Sequence of chain 1.C:
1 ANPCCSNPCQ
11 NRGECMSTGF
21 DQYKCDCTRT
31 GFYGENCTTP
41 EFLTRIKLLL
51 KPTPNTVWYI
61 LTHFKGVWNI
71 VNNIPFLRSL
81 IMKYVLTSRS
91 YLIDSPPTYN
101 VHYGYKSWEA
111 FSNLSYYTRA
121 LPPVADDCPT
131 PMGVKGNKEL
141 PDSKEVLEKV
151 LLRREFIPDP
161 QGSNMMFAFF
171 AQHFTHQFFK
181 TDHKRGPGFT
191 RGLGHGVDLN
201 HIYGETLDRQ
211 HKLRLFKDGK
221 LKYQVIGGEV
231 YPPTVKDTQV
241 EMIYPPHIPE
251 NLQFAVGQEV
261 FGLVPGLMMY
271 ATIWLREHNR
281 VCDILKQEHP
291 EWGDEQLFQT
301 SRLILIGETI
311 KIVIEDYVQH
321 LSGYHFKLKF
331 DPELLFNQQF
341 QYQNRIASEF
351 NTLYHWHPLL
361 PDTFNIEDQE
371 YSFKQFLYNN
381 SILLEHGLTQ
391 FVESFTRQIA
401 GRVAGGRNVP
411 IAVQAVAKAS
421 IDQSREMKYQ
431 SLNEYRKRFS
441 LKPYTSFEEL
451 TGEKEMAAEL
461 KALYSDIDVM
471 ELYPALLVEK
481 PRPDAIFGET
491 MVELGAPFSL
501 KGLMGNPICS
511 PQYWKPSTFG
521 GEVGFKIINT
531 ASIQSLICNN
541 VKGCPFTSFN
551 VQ

Binding-site contacts:
Ligand atom O5 contacts residue PRO8 of chain 1.C at 3.9 Å.
Ligand atom C3 contacts residue ASN36 of chain 1.C at 3.8 Å.
Ligand atom O5 contacts residue ASN36 of chain 1.C at 2.4 Å (h-bond).
Ligand atom C2 contacts residue ASN36 of chain 1.C at 2.5 Å.
Ligand atom C8 contacts residue GLU35 of chain 1.C at 3.3 Å.
Ligand atom C5 contacts residue TYR23 of chain 1.C at 3.7 Å (hydrophobic).
Ligand atom O5 contacts residue TYR23 of chain 1.C at 3.6 Å.
Ligand atom N2 contacts residue GLU35 of chain 1.C at 3.4 Å (salt-bridge).
Ligand atom C6 contacts residue PRO8 of chain 1.C at 3.9 Å (hydrophobic).
Ligand atom C1 contacts residue ASN36 of chain 1.C at 1.4 Å.
Ligand atom O6 contacts residue PRO8 of chain 1.C at 3.4 Å.
Ligand atom C1 contacts residue TYR23 of chain 1.C at 3.4 Å (hydrophobic).
Ligand atom C8 contacts residue ASN36 of chain 1.C at 4.5 Å.
Ligand atom C6 contacts residue SER6 of chain 1.C at 3.9 Å.
Ligand atom N2 contacts residue ASN36 of chain 1.C at 2.9 Å (h-bond).
Ligand atom C4 contacts residue ASN36 of chain 1.C at 4.2 Å.
Ligand atom O6 contacts residue SER6 of chain 1.C at 3.9 Å.
Ligand atom C7 contacts residue ASN36 of chain 1.C at 3.3 Å.
Ligand atom C7 contacts residue GLU35 of chain 1.C at 3.9 Å.
Ligand atom C5 contacts residue ASN36 of chain 1.C at 3.7 Å.
Ligand atom C2 contacts residue TYR23 of chain 1.C at 4.5 Å (hydrophobic).
Ligand atom C5 contacts residue PRO8 of chain 1.C at 4.2 Å (hydrophobic).
Ligand atom O7 contacts residue ASN36 of chain 1.C at 3.4 Å (h-bond).

The protein below binds the small molecule below.
Small molecule (SMILES): CC(=O)N[C@@H]1[C@@H](O)[C@H](O)[C@@H](CO)O[C@H]1O